This small molecule binds to this protein.
Small molecule (SMILES): COc1ccc(-c2cc3n(c2)C(=O)N(CC[C@](C)(C(=O)NO)S(C)(=O)=O)C3)c(F)c1

Binding-site contacts:
Ligand atom F28 contacts residue GLY209 of chain 1.A at 3.1 Å.
Ligand atom C8 contacts residue THR190 of chain 1.A at 3.5 Å.
Ligand atom C13 contacts residue THR190 of chain 1.A at 3.1 Å.
Ligand atom N2 contacts residue HIS264 of chain 1.A at 3.0 Å (h-bond).
Ligand atom C8 contacts residue LEU18 of chain 1.A at 3.7 Å (hydrophobic).
Ligand atom C8 contacts residue PHE191 of chain 1.A at 3.5 Å (hydrophobic).
Ligand atom O5 contacts residue ASP241 of chain 1.A at 2.9 Å (salt-bridge).
Ligand atom O5 contacts residue GLU77 of chain 1.A at 2.4 Å (salt-bridge).
Ligand atom O5 contacts residue HIS264 of chain 1.A at 3.3 Å (h-bond).
Ligand atom N2 contacts residue GLU77 of chain 1.A at 3.0 Å (salt-bridge).
Ligand atom C24 contacts residue PHE193 of chain 1.A at 3.5 Å (hydrophobic).
Ligand atom C19 contacts residue ALA206 of chain 1.A at 3.7 Å (hydrophobic).
Ligand atom C10 contacts residue THR190 of chain 1.A at 3.3 Å.
Ligand atom O4 contacts residue HIS237 of chain 1.A at 3.0 Å (h-bond).
Ligand atom C15 contacts residue MET62 of chain 1.A at 3.5 Å (hydrophobic).
Ligand atom O5 contacts residue HIS78 of chain 1.A at 3.0 Å (h-bond).
Ligand atom C14 contacts residue THR190 of chain 1.A at 3.8 Å.
Ligand atom C13 contacts residue ASP241 of chain 1.A at 3.4 Å.
Ligand atom N2 contacts residue ASP241 of chain 1.A at 3.5 Å (salt-bridge).
Ligand atom O4 contacts residue ASP241 of chain 1.A at 3.1 Å (salt-bridge).
Ligand atom C11 contacts residue THR190 of chain 1.A at 3.1 Å.
Ligand atom O4 contacts residue THR190 of chain 1.A at 2.4 Å (h-bond).
Ligand atom C20 contacts residue GLY192 of chain 1.A at 3.7 Å.
Ligand atom O3 contacts residue ASP241 of chain 1.A at 3.0 Å (salt-bridge).
Ligand atom C13 contacts residue ZN1 of chain 1.B at 2.8 Å.
Ligand atom O18 contacts residue HIS19 of chain 1.A at 3.8 Å.
Ligand atom O18 contacts residue MET62 of chain 1.A at 3.1 Å.
Ligand atom O5 contacts residue ZN1 of chain 1.B at 2.0 Å.
Ligand atom N1 contacts residue LEU18 of chain 1.A at 3.7 Å.
Ligand atom C14 contacts residue PHE191 of chain 1.A at 3.4 Å (hydrophobic).
Ligand atom O4 contacts residue HIS78 of chain 1.A at 3.7 Å.
Ligand atom C12 contacts residue THR190 of chain 1.A at 3.6 Å.
Ligand atom O3 contacts residue LYS238 of chain 1.A at 3.4 Å (salt-bridge).
Ligand atom O4 contacts residue ZN1 of chain 1.B at 2.0 Å.
Ligand atom F28 contacts residue SER210 of chain 1.A at 3.4 Å.
Ligand atom C23 contacts residue PHE193 of chain 1.A at 3.8 Å (hydrophobic).
Ligand atom C10 contacts residue LEU18 of chain 1.A at 3.7 Å (hydrophobic).
Ligand atom C7 contacts residue PHE191 of chain 1.A at 3.7 Å (hydrophobic).
Ligand atom C11 contacts residue PHE191 of chain 1.A at 3.5 Å (hydrophobic).
Ligand atom N2 contacts residue ZN1 of chain 1.B at 2.9 Å.

Sequence of chain 1.A:
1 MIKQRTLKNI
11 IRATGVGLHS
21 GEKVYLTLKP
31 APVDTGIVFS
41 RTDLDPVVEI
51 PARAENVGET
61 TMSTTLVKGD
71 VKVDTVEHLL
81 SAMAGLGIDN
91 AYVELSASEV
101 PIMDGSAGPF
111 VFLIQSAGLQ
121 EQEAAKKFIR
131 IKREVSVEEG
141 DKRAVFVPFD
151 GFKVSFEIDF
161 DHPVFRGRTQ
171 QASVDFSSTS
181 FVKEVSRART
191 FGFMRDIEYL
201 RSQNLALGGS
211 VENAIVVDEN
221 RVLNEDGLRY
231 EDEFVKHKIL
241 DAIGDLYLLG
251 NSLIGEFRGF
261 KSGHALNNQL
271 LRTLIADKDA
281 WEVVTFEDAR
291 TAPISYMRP